Binding-site contacts:
Ligand atom N contacts residue ASN142 of chain 1.A at 4.5 Å.
Ligand atom C5 contacts residue ASN142 of chain 1.A at 3.6 Å.
Ligand atom C9 contacts residue SER46 of chain 1.A at 3.4 Å.
Ligand atom N contacts residue CYS145 of chain 1.A at 3.5 Å (h-bond).
Ligand atom O1 contacts residue SER46 of chain 1.A at 4.1 Å.
Ligand atom C contacts residue SER144 of chain 1.A at 4.2 Å.
Ligand atom N contacts residue GLY143 of chain 1.A at 4.1 Å.
Ligand atom C10 contacts residue GLN189 of chain 1.A at 4.0 Å.
Ligand atom O contacts residue SER144 of chain 1.A at 3.0 Å (h-bond).
Ligand atom C6 contacts residue CYS145 of chain 1.A at 3.6 Å (hydrophobic).
Ligand atom C6 contacts residue HIS41 of chain 1.A at 3.5 Å.
Ligand atom N contacts residue HIS41 of chain 1.A at 4.1 Å.
Ligand atom C1 contacts residue ASN142 of chain 1.A at 4.4 Å.
Ligand atom C8 contacts residue SER46 of chain 1.A at 4.4 Å.
Ligand atom N1 contacts residue ASN142 of chain 1.A at 3.6 Å.
Ligand atom O contacts residue LEU141 of chain 1.A at 4.3 Å.
Ligand atom C2 contacts residue THR26 of chain 1.A at 4.2 Å.
Ligand atom C3 contacts residue ASN142 of chain 1.A at 3.7 Å.
Ligand atom O contacts residue CYS145 of chain 1.A at 2.9 Å (h-bond).
Ligand atom C2 contacts residue GLY143 of chain 1.A at 4.0 Å.
Ligand atom C13 contacts residue ASN142 of chain 1.A at 4.0 Å.
Ligand atom C contacts residue LEU141 of chain 1.A at 4.3 Å (hydrophobic).
Ligand atom O contacts residue ASN142 of chain 1.A at 3.9 Å.
Ligand atom C2 contacts residue THR25 of chain 1.A at 4.4 Å.
Ligand atom C10 contacts residue SER46 of chain 1.A at 3.8 Å.
Ligand atom O contacts residue GLY143 of chain 1.A at 2.7 Å (h-bond).
Ligand atom C contacts residue CYS145 of chain 1.A at 1.8 Å (hydrophobic).
Ligand atom C1 contacts residue SER144 of chain 1.A at 4.0 Å.
Ligand atom O contacts residue LEU27 of chain 1.A at 4.2 Å.
Ligand atom C3 contacts residue GLY143 of chain 1.A at 4.4 Å.
Ligand atom C1 contacts residue GLY143 of chain 1.A at 3.5 Å.
Ligand atom C contacts residue GLY143 of chain 1.A at 4.4 Å.
Ligand atom C9 contacts residue GLN189 of chain 1.A at 4.4 Å.
Ligand atom C4 contacts residue ASN142 of chain 1.A at 3.8 Å.
Ligand atom C1 contacts residue CYS145 of chain 1.A at 2.8 Å (hydrophobic).

A small-molecule ligand and the protein it binds are described below.
Small molecule (SMILES): CC(=O)N1CCC(NC(=O)c2ccccc2)CC1

Sequence of chain 1.A:
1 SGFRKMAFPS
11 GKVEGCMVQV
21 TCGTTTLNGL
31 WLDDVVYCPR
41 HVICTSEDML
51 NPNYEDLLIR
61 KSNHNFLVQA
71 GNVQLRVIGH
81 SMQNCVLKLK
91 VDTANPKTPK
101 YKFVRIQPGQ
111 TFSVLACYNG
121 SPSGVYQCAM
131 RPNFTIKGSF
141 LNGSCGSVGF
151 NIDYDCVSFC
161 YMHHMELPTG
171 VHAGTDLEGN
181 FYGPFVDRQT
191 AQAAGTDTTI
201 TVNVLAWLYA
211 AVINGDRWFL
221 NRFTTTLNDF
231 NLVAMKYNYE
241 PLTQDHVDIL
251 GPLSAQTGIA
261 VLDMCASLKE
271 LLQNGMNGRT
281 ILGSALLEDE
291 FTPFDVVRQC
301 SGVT